Sequence of chain 1.D:
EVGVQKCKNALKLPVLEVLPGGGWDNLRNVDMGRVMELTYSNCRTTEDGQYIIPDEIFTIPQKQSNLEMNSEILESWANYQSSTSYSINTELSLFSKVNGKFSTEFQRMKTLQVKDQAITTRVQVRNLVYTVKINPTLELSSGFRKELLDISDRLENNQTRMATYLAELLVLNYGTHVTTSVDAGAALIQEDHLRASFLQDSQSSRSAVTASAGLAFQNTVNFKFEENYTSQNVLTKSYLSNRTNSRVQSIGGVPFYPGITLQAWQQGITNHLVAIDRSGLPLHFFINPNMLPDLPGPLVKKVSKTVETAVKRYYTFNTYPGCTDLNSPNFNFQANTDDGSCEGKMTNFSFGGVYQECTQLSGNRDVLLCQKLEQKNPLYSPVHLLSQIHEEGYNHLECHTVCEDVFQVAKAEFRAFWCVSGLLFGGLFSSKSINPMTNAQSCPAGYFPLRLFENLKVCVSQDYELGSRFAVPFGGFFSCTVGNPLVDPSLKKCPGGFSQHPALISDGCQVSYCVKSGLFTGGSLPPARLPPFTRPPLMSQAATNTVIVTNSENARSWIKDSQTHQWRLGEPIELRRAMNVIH

Binding-site contacts:
Ligand atom C2 contacts residue ASN168 of chain 1.C at 2.5 Å.
Ligand atom N2 contacts residue ASN168 of chain 1.C at 2.9 Å (h-bond).
Ligand atom O7 contacts residue THR590 of chain 1.C at 4.0 Å.
Ligand atom C1 contacts residue ASN168 of chain 1.C at 1.4 Å.
Ligand atom C8 contacts residue ASN168 of chain 1.C at 4.4 Å.
Ligand atom C7 contacts residue ASN168 of chain 1.C at 3.3 Å.
Ligand atom C3 contacts residue ASN168 of chain 1.C at 3.8 Å.
Ligand atom C8 contacts residue THR590 of chain 1.C at 4.5 Å.
Ligand atom C5 contacts residue ASN168 of chain 1.C at 3.7 Å.
Ligand atom O6 contacts residue GLN587 of chain 1.C at 4.4 Å.
Ligand atom O5 contacts residue ASN168 of chain 1.C at 2.4 Å (h-bond).
Ligand atom C2 contacts residue GLN587 of chain 1.C at 4.5 Å.
Ligand atom O7 contacts residue ASN168 of chain 1.C at 3.5 Å (h-bond).
Ligand atom C7 contacts residue THR590 of chain 1.C at 4.4 Å.
Ligand atom C4 contacts residue ASN168 of chain 1.C at 4.3 Å.
Ligand atom O7 contacts residue GLN587 of chain 1.C at 3.8 Å.
Ligand atom C8 contacts residue CYS418 of chain 1.D at 3.7 Å (hydrophobic).

This protein binds this small molecule.
Small molecule (SMILES): CC(=O)N[C@H]1[C@H](O[C@H]2[C@H](O)[C@@H](NC(C)=O)CO[C@@H]2CO)O[C@H](CO)[C@@H](O)[C@@H]1O

Sequence of chain 1.C:
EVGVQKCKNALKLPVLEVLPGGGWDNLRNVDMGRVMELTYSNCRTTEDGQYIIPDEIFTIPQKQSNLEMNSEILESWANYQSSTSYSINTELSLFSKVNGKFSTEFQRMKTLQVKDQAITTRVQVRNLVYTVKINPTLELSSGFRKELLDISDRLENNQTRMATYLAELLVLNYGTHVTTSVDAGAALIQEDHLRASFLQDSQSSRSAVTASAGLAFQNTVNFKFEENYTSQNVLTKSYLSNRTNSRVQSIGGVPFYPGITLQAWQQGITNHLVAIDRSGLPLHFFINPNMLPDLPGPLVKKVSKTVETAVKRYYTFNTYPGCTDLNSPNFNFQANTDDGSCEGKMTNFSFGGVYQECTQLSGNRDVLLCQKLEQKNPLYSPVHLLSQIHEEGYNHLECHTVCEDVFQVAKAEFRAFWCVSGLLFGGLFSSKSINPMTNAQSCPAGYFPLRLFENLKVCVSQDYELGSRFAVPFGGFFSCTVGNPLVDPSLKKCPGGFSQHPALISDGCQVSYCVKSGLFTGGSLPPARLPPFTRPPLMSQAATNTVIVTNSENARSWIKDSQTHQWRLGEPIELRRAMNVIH